Binding-site contacts:
Ligand atom C1 contacts residue ASN503 of chain 1.B at 1.4 Å.
Ligand atom O5 contacts residue ASN503 of chain 1.B at 2.4 Å (h-bond).
Ligand atom C4 contacts residue ASN503 of chain 1.B at 4.3 Å.
Ligand atom O7 contacts residue ASN503 of chain 1.B at 3.3 Å.
Ligand atom N2 contacts residue ASN503 of chain 1.B at 3.0 Å (h-bond).
Ligand atom C2 contacts residue ASN503 of chain 1.B at 2.7 Å.
Ligand atom C5 contacts residue ASN503 of chain 1.B at 3.5 Å.
Ligand atom C1 contacts residue THR512 of chain 1.B at 3.9 Å.
Ligand atom N2 contacts residue THR512 of chain 1.B at 3.9 Å.
Ligand atom C3 contacts residue ASN503 of chain 1.B at 3.9 Å.
Ligand atom O6 contacts residue LEU484 of chain 1.B at 3.4 Å.
Ligand atom C7 contacts residue ASN503 of chain 1.B at 3.6 Å.

A small-molecule ligand and the protein it binds are described below.
Small molecule (SMILES): CC(=O)N[C@@H]1[C@@H](O)[C@H](O)[C@@H](CO)O[C@H]1O

Sequence of chain 1.B:
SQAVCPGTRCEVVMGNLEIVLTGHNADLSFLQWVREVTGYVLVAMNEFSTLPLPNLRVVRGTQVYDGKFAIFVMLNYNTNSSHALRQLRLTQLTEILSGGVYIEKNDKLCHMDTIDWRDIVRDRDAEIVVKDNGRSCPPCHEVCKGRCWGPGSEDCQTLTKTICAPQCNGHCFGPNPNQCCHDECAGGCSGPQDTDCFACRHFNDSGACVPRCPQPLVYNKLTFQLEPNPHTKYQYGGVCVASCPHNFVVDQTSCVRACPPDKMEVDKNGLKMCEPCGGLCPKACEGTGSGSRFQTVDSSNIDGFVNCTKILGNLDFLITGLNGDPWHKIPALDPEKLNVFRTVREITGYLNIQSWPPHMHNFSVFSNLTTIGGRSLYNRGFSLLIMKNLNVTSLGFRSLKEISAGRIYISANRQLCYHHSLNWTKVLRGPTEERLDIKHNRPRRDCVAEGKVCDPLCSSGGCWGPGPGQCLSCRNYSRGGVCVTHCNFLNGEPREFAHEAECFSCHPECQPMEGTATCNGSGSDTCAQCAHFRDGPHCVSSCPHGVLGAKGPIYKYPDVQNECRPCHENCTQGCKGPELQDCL